Sequence of chain 1.O:
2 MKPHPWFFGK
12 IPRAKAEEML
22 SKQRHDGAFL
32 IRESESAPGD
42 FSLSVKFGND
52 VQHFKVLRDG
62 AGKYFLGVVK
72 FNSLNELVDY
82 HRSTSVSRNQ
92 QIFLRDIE

This small molecule binds to this protein.
Small molecule (SMILES): CC(C)[C@H](NC(=O)[C@H](Cc1ccc(OP(=O)(O)O)cc1)NC(=O)[C@@H]([NH3+])CO)C(=O)N[C@@H](CC(N)=O)C(=O)N[C@H](C=O)C(C)C

Binding-site contacts:
Ligand atom P contacts residue ARG33 of chain 1.O at 3.6 Å.
Ligand atom CB contacts residue PHE55 of chain 1.O at 4.0 Å (hydrophobic).
Ligand atom CD2 contacts residue HIS54 of chain 1.O at 3.8 Å.
Ligand atom O3P contacts residue SER35 of chain 1.O at 2.6 Å (h-bond).
Ligand atom OD1 contacts residue PHE55 of chain 1.O at 3.5 Å.
Ligand atom C contacts residue ARG14 of chain 1.O at 3.3 Å.
Ligand atom CE2 contacts residue SER43 of chain 1.O at 3.2 Å.
Ligand atom O3P contacts residue ARG33 of chain 1.O at 2.6 Å (salt-bridge).
Ligand atom O contacts residue HIS54 of chain 1.O at 3.9 Å.
Ligand atom CD2 contacts residue PHE55 of chain 1.O at 3.8 Å (hydrophobic).
Ligand atom C contacts residue HIS54 of chain 1.O at 3.5 Å.
Ligand atom CG contacts residue LYS56 of chain 1.O at 3.9 Å.
Ligand atom OH contacts residue SER43 of chain 1.O at 3.0 Å (h-bond).
Ligand atom CA contacts residue ARG14 of chain 1.O at 3.8 Å.
Ligand atom CA contacts residue HIS54 of chain 1.O at 3.2 Å.
Ligand atom CZ contacts residue SER43 of chain 1.O at 3.4 Å.
Ligand atom CG2 contacts residue GLN53 of chain 1.O at 3.8 Å.
Ligand atom O3P contacts residue GLU36 of chain 1.O at 4.0 Å.
Ligand atom CG contacts residue LYS56 of chain 1.O at 3.8 Å.
Ligand atom ND2 contacts residue LEU67 of chain 1.O at 3.4 Å (h-bond).
Ligand atom O2P contacts residue SER35 of chain 1.O at 3.7 Å.
Ligand atom ND2 contacts residue LYS56 of chain 1.O at 3.1 Å (salt-bridge).
Ligand atom O1P contacts residue ARG33 of chain 1.O at 2.6 Å (salt-bridge).
Ligand atom CG1 contacts residue GLN53 of chain 1.O at 4.0 Å.
Ligand atom CG contacts residue PHE55 of chain 1.O at 4.0 Å (hydrophobic).
Ligand atom CB contacts residue HIS54 of chain 1.O at 3.8 Å.
Ligand atom CB contacts residue HIS54 of chain 1.O at 3.5 Å.
Ligand atom CG2 contacts residue HIS54 of chain 1.O at 3.6 Å.
Ligand atom CD2 contacts residue LYS56 of chain 1.O at 3.5 Å.
Ligand atom O1P contacts residue ARG14 of chain 1.O at 2.9 Å (salt-bridge).
Ligand atom OG contacts residue ARG14 of chain 1.O at 3.6 Å.
Ligand atom P contacts residue SER43 of chain 1.O at 3.5 Å.
Ligand atom CA contacts residue HIS54 of chain 1.O at 3.8 Å.
Ligand atom OH contacts residue SER35 of chain 1.O at 3.3 Å (h-bond).
Ligand atom P contacts residue SER35 of chain 1.O at 3.4 Å.
Ligand atom O2P contacts residue SER37 of chain 1.O at 2.7 Å (h-bond).
Ligand atom OD1 contacts residue LYS56 of chain 1.O at 3.1 Å (salt-bridge).
Ligand atom O3P contacts residue SER43 of chain 1.O at 3.1 Å (h-bond).
Ligand atom N contacts residue HIS54 of chain 1.O at 2.8 Å (h-bond).
Ligand atom O contacts residue ARG14 of chain 1.O at 2.4 Å (salt-bridge).